Sequence of chain 1.A:
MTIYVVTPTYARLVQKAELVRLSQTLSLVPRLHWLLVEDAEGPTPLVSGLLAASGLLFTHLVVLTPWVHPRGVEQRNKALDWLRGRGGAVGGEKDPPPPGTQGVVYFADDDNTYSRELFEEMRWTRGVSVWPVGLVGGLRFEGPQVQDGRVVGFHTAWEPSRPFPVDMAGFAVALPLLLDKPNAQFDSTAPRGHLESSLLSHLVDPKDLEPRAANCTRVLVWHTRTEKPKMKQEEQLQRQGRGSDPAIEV

Sequence of chain 1.B:
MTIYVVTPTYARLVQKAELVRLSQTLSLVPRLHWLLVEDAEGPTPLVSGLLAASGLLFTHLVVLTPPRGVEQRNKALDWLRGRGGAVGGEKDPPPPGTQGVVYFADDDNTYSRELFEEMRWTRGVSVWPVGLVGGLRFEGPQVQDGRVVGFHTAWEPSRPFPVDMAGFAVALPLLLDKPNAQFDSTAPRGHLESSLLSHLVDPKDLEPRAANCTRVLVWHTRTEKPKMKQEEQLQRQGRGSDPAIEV

This protein binds this small molecule.
Small molecule (SMILES): C[C@H]1O[C@@H](O)[C@H](O)[C@@H](O[C@@H]2O[C@H](CO)[C@H](O)[C@H](O)[C@H]2O)[C@H]1O

Binding-site contacts:
Ligand atom C5 contacts residue TRP189 of chain 1.A at 3.6 Å (hydrophobic).
Ligand atom C2 contacts residue TRP189 of chain 1.A at 4.3 Å (hydrophobic).
Ligand atom C6 contacts residue SO41 of chain 1.F at 1.4 Å.
Ligand atom O5 contacts residue TRP189 of chain 1.A at 4.0 Å.
Ligand atom O3 contacts residue ASP198 of chain 1.A at 3.5 Å (salt-bridge).
Ligand atom C3 contacts residue ASP198 of chain 1.A at 4.1 Å.
Ligand atom O4 contacts residue GLY168 of chain 1.A at 3.7 Å.
Ligand atom O5 contacts residue SO41 of chain 1.F at 3.0 Å (h-bond).
Ligand atom C4 contacts residue TRP189 of chain 1.A at 3.8 Å (hydrophobic).
Ligand atom O3 contacts residue TRP189 of chain 1.A at 4.3 Å.
Ligand atom C6 contacts residue GLU173 of chain 1.A at 3.3 Å.
Ligand atom C5 contacts residue ARG193 of chain 1.A at 3.5 Å.
Ligand atom C4 contacts residue SO41 of chain 1.F at 3.8 Å.
Ligand atom C6 contacts residue GLY168 of chain 1.A at 3.6 Å.
Ligand atom O6 contacts residue ARG193 of chain 1.A at 2.7 Å (salt-bridge).
Ligand atom O2 contacts residue TRP189 of chain 1.A at 4.0 Å.
Ligand atom O4 contacts residue VAL167 of chain 1.A at 3.5 Å.
Ligand atom O6 contacts residue GLU173 of chain 1.A at 2.5 Å (salt-bridge).
Ligand atom C4 contacts residue GLY168 of chain 1.A at 4.1 Å.
Ligand atom O2 contacts residue ARG223 of chain 1.A at 3.3 Å.
Ligand atom O2 contacts residue GLY224 of chain 1.A at 3.8 Å.
Ligand atom O5 contacts residue GLY168 of chain 1.A at 4.2 Å.
Ligand atom C4 contacts residue ARG193 of chain 1.A at 4.2 Å.
Ligand atom C3 contacts residue GLY224 of chain 1.A at 4.3 Å.
Ligand atom C6 contacts residue ARG193 of chain 1.A at 3.3 Å.
Ligand atom O4 contacts residue ASP198 of chain 1.A at 2.6 Å (salt-bridge).
Ligand atom O6 contacts residue ASP198 of chain 1.A at 3.7 Å.
Ligand atom C6 contacts residue GLY169 of chain 1.A at 3.8 Å.
Ligand atom C4 contacts residue ASP198 of chain 1.A at 3.5 Å.
Ligand atom O3 contacts residue GLU227 of chain 1.A at 2.6 Å (salt-bridge).
Ligand atom C3 contacts residue TRP189 of chain 1.A at 3.9 Å (hydrophobic).
Ligand atom O4 contacts residue SO41 of chain 1.F at 4.3 Å.
Ligand atom C5 contacts residue SO41 of chain 1.F at 2.4 Å.
Ligand atom C3 contacts residue GLU227 of chain 1.A at 3.6 Å.
Ligand atom C6 contacts residue TRP189 of chain 1.A at 4.0 Å (hydrophobic).
Ligand atom C1 contacts residue SO41 of chain 1.F at 4.2 Å.
Ligand atom O6 contacts residue VAL197 of chain 1.A at 3.8 Å.
Ligand atom C6 contacts residue GLN264 of chain 1.B at 4.3 Å.
Ligand atom C4 contacts residue GLU227 of chain 1.A at 3.9 Å.
Ligand atom C1 contacts residue TRP189 of chain 1.A at 3.7 Å (hydrophobic).